Binding-site contacts:
Ligand atom CAC contacts residue MET94 of chain 1.C at 3.8 Å (hydrophobic).
Ligand atom CBB contacts residue MET49 of chain 1.C at 3.6 Å (hydrophobic).
Ligand atom OAY contacts residue GLU59 of chain 1.C at 2.7 Å (salt-bridge).
Ligand atom CBB contacts residue HIS230 of chain 1.C at 3.3 Å.
Ligand atom CAP contacts residue THR53 of chain 1.C at 3.7 Å.
Ligand atom CAN contacts residue ALA56 of chain 1.C at 3.4 Å (hydrophobic).
Ligand atom CAZ contacts residue MET127 of chain 1.C at 3.2 Å (hydrophobic).
Ligand atom OAI contacts residue LEU231 of chain 1.C at 3.4 Å.
Ligand atom CAW contacts residue GLU59 of chain 1.C at 3.5 Å.
Ligand atom CAO contacts residue ALA56 of chain 1.C at 3.8 Å (hydrophobic).
Ligand atom CBF contacts residue ALA56 of chain 1.C at 3.4 Å (hydrophobic).
Ligand atom CBA contacts residue MET49 of chain 1.C at 3.6 Å (hydrophobic).
Ligand atom OAJ contacts residue ILE130 of chain 1.C at 3.5 Å.
Ligand atom CAV contacts residue GLU59 of chain 1.C at 3.5 Å.
Ligand atom CAU contacts residue LEU97 of chain 1.C at 3.8 Å (hydrophobic).
Ligand atom OAG contacts residue LEU52 of chain 1.C at 3.5 Å.
Ligand atom CBH contacts residue LEU246 of chain 1.C at 3.2 Å (hydrophobic).
Ligand atom CBE contacts residue ILE130 of chain 1.C at 3.6 Å (hydrophobic).
Ligand atom FBM contacts residue HIS230 of chain 1.C at 2.5 Å.
Ligand atom OAJ contacts residue MET94 of chain 1.C at 3.5 Å.
Ligand atom NBG contacts residue LEU246 of chain 1.C at 3.2 Å.
Ligand atom CAU contacts residue LEU93 of chain 1.C at 3.6 Å (hydrophobic).
Ligand atom CBA contacts residue MET127 of chain 1.C at 3.4 Å (hydrophobic).
Ligand atom CBE contacts residue MET127 of chain 1.C at 3.0 Å (hydrophobic).
Ligand atom FBJ contacts residue GLY126 of chain 1.C at 3.2 Å.
Ligand atom CBK contacts residue HIS230 of chain 1.C at 3.1 Å.
Ligand atom OAI contacts residue GLY227 of chain 1.C at 3.5 Å (h-bond).
Ligand atom FBJ contacts residue HIS230 of chain 1.C at 3.9 Å.
Ligand atom OAY contacts residue ARG100 of chain 1.C at 3.5 Å (salt-bridge).
Ligand atom CBD contacts residue MET127 of chain 1.C at 3.4 Å (hydrophobic).
Ligand atom OAY contacts residue LEU93 of chain 1.C at 3.7 Å.
Ligand atom CAV contacts residue LEU93 of chain 1.C at 3.9 Å (hydrophobic).
Ligand atom CAQ contacts residue LEU52 of chain 1.C at 3.7 Å (hydrophobic).
Ligand atom FBL contacts residue VAL124 of chain 1.C at 2.9 Å.
Ligand atom CBC contacts residue HIS230 of chain 1.C at 3.1 Å.
Ligand atom CBB contacts residue MET127 of chain 1.C at 3.8 Å (hydrophobic).
Ligand atom CAT contacts residue PHE110 of chain 1.C at 3.8 Å (hydrophobic).
Ligand atom OAK contacts residue MET127 of chain 1.C at 3.7 Å.
Ligand atom OAJ contacts residue GLY227 of chain 1.C at 3.2 Å.
Ligand atom CBD contacts residue HIS230 of chain 1.C at 3.5 Å.

Sequence of chain 1.C:
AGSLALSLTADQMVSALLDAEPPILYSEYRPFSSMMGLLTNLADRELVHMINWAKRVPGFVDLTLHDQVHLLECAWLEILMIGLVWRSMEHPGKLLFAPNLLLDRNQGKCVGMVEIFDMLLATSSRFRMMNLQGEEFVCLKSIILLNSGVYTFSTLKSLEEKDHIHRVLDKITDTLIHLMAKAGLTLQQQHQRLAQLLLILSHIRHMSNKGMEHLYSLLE

This small molecule binds to this protein.
Small molecule (SMILES): O=S(=O)(Oc1ccc(C(F)(F)F)cc1)[C@@H]1C[C@@H]2O[C@H]1C(c1ccc(-n3cncn3)cc1)=C2c1ccc(O)cc1